Sequence of chain 1.A:
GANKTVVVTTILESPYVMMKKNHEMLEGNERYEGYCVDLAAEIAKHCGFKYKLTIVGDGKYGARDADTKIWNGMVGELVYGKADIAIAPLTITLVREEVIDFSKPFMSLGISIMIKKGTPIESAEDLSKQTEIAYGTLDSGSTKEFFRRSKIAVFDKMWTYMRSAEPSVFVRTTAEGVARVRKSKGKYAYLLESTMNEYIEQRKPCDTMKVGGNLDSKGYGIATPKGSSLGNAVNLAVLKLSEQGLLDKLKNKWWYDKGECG

Sequence of chain 2.A:
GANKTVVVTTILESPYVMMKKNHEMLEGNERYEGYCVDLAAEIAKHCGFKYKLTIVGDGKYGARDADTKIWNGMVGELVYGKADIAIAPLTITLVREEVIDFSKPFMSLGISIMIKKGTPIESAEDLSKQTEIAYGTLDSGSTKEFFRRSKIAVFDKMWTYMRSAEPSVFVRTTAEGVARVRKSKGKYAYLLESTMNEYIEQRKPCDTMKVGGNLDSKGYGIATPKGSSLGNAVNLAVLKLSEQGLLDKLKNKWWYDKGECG

Binding-site contacts:
Ligand atom C8 contacts residue SER242 of chain 1.A at 3.9 Å.
Ligand atom C12 contacts residue SER242 of chain 1.A at 3.8 Å.
Ligand atom C15 contacts residue SER217 of chain 2.A at 3.4 Å.
Ligand atom C9 contacts residue MET107 of chain 1.A at 3.6 Å (hydrophobic).
Ligand atom C14 contacts residue SER217 of chain 2.A at 3.7 Å.
Ligand atom C2 contacts residue LEU239 of chain 1.A at 3.9 Å (hydrophobic).
Ligand atom C6 contacts residue PRO105 of chain 1.A at 3.4 Å (hydrophobic).
Ligand atom O2 contacts residue PRO105 of chain 1.A at 3.4 Å.
Ligand atom O2 contacts residue MET107 of chain 1.A at 3.1 Å.
Ligand atom C17 contacts residue ASP248 of chain 1.A at 3.6 Å.
Ligand atom C1 contacts residue PRO105 of chain 1.A at 3.3 Å (hydrophobic).
Ligand atom C3 contacts residue LEU239 of chain 1.A at 3.9 Å (hydrophobic).
Ligand atom O3 contacts residue MET107 of chain 1.A at 3.5 Å.
Ligand atom C10 contacts residue SER217 of chain 2.A at 3.8 Å.
Ligand atom C14 contacts residue SER108 of chain 1.A at 3.5 Å.
Ligand atom C12 contacts residue SER217 of chain 2.A at 3.3 Å.
Ligand atom C1 contacts residue SER242 of chain 1.A at 3.8 Å.
Ligand atom C13 contacts residue LEU247 of chain 1.A at 3.8 Å (hydrophobic).
Ligand atom O4 contacts residue LYS251 of chain 1.A at 3.7 Å.
Ligand atom N3 contacts residue SER217 of chain 2.A at 3.5 Å (h-bond).
Ligand atom C11 contacts residue SER217 of chain 2.A at 3.7 Å.
Ligand atom C16 contacts residue ASP248 of chain 1.A at 3.5 Å.
Ligand atom C5 contacts residue LYS104 of chain 1.A at 3.8 Å.
Ligand atom C2 contacts residue SER242 of chain 1.A at 3.3 Å.
Ligand atom O2 contacts residue SER108 of chain 1.A at 3.2 Å (h-bond).
Ligand atom C9 contacts residue SER108 of chain 1.A at 3.5 Å.
Ligand atom N2 contacts residue SER217 of chain 2.A at 2.9 Å (h-bond).
Ligand atom N1 contacts residue PRO105 of chain 1.A at 2.5 Å (h-bond).
Ligand atom C6 contacts residue SER217 of chain 2.A at 3.7 Å.
Ligand atom C6 contacts residue LYS218 of chain 2.A at 3.9 Å.
Ligand atom C8 contacts residue SER217 of chain 2.A at 3.1 Å.
Ligand atom C3 contacts residue LYS218 of chain 2.A at 3.8 Å.
Ligand atom C4 contacts residue GLY219 of chain 2.A at 3.7 Å.
Ligand atom C13 contacts residue ASP248 of chain 1.A at 3.5 Å.
Ligand atom C2 contacts residue LYS218 of chain 2.A at 3.8 Å.
Ligand atom C5 contacts residue PRO105 of chain 1.A at 3.4 Å (hydrophobic).
Ligand atom O3 contacts residue SER108 of chain 1.A at 3.0 Å (h-bond).
Ligand atom S1 contacts residue PRO105 of chain 1.A at 3.6 Å.
Ligand atom N2 contacts residue SER242 of chain 1.A at 3.1 Å (h-bond).
Ligand atom C3 contacts residue ILE92 of chain 2.A at 3.6 Å (hydrophobic).

A protein and the small-molecule ligand that binds it are described below.
Small molecule (SMILES): Cc1cc2c(cc1S(=O)(=O)N1CCN(C)CC1)S(=O)(=O)N[C@@H](C1CCCC1)N2